Sequence of chain 1.A:
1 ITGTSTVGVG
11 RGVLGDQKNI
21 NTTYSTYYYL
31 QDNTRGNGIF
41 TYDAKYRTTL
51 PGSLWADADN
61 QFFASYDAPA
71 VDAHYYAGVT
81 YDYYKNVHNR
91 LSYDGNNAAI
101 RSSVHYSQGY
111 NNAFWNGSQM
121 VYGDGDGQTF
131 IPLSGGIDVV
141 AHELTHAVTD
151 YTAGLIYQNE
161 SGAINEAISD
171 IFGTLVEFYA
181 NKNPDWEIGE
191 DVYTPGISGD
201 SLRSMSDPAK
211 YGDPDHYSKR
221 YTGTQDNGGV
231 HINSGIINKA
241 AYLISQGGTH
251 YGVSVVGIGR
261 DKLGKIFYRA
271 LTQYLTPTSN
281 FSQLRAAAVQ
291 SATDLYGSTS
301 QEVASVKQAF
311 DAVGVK

This small molecule binds to this protein.
Small molecule (SMILES): c1cnc2c(c1)ccc1cccnc12

Binding-site contacts:
Ligand atom C2 contacts residue SER218 of chain 1.A at 4.0 Å.
Ligand atom C10 contacts residue HIS216 of chain 1.A at 4.0 Å.
Ligand atom C4A contacts residue HIS216 of chain 1.A at 4.3 Å.
Ligand atom C6A contacts residue HIS216 of chain 1.A at 3.8 Å.
Ligand atom C6 contacts residue HIS216 of chain 1.A at 3.9 Å.
Ligand atom C7 contacts residue TYR251 of chain 1.A at 3.9 Å (hydrophobic).
Ligand atom C6 contacts residue TYR251 of chain 1.A at 3.6 Å (hydrophobic).
Ligand atom C5 contacts residue TYR251 of chain 1.A at 4.2 Å (hydrophobic).
Ligand atom C8 contacts residue HIS216 of chain 1.A at 4.3 Å.
Ligand atom C3 contacts residue SER218 of chain 1.A at 3.6 Å.
Ligand atom C6A contacts residue TYR251 of chain 1.A at 4.2 Å (hydrophobic).
Ligand atom C4A contacts residue SER218 of chain 1.A at 3.0 Å.
Ligand atom C1A contacts residue SER218 of chain 1.A at 3.7 Å.
Ligand atom N1 contacts residue SER218 of chain 1.A at 4.2 Å.
Ligand atom C5 contacts residue HIS216 of chain 1.A at 3.9 Å.
Ligand atom C5 contacts residue SER218 of chain 1.A at 3.2 Å.
Ligand atom C5 contacts residue LYS219 of chain 1.A at 4.2 Å.
Ligand atom C7 contacts residue HIS216 of chain 1.A at 3.7 Å.
Ligand atom C4 contacts residue SER218 of chain 1.A at 2.9 Å.
Ligand atom C1A contacts residue HIS216 of chain 1.A at 4.4 Å.
Ligand atom C6 contacts residue SER218 of chain 1.A at 4.0 Å.